The protein below binds the small molecule below.
Small molecule (SMILES): C[C@H](NC(=O)[C@@H](N)CCCCN)C(=O)N[C@@H](CCCCN)C(=O)N[C@@H](COP(=O)(O)O)C(=O)N[C@@H](CS)C(=O)N[C@H](C=O)[C@@H](C)O

Binding-site contacts:
Ligand atom CA contacts residue GLU187 of chain 1.A at 3.7 Å.
Ligand atom CB contacts residue ASN231 of chain 1.A at 3.6 Å.
Ligand atom SG contacts residue LYS127 of chain 1.A at 3.5 Å (salt-bridge).
Ligand atom C contacts residue ASN231 of chain 1.A at 3.8 Å.
Ligand atom CD contacts residue ASP230 of chain 1.A at 3.8 Å.
Ligand atom CB contacts residue LYS127 of chain 1.A at 3.6 Å.
Ligand atom P contacts residue ARG61 of chain 1.A at 3.7 Å.
Ligand atom C contacts residue GLU187 of chain 1.A at 3.7 Å.
Ligand atom N contacts residue GLU187 of chain 1.A at 2.8 Å (salt-bridge).
Ligand atom CA contacts residue ASN180 of chain 1.A at 3.8 Å.
Ligand atom CD contacts residue GLU187 of chain 1.A at 3.4 Å.
Ligand atom CA contacts residue ASN180 of chain 1.A at 3.5 Å.
Ligand atom N contacts residue LEU179 of chain 1.A at 3.5 Å.
Ligand atom NZ contacts residue GLU187 of chain 1.A at 3.3 Å (salt-bridge).
Ligand atom O1P contacts residue ARG61 of chain 1.A at 2.8 Å (salt-bridge).
Ligand atom CA contacts residue GLU187 of chain 1.A at 3.6 Å.
Ligand atom CE contacts residue GLU187 of chain 1.A at 3.5 Å.
Ligand atom P contacts residue TYR135 of chain 1.A at 3.8 Å.
Ligand atom O contacts residue LEU179 of chain 1.A at 3.6 Å.
Ligand atom O3P contacts residue ARG61 of chain 1.A at 2.9 Å (salt-bridge).
Ligand atom CB contacts residue GLU187 of chain 1.A at 3.6 Å.
Ligand atom CB contacts residue TRP235 of chain 1.A at 3.6 Å (hydrophobic).
Ligand atom CA contacts residue LEU179 of chain 1.A at 3.6 Å (hydrophobic).
Ligand atom CB contacts residue ASN231 of chain 1.A at 3.8 Å.
Ligand atom CE contacts residue ASP230 of chain 1.A at 3.8 Å.
Ligand atom P contacts residue ARG134 of chain 1.A at 3.8 Å.
Ligand atom CB contacts residue ASN180 of chain 1.A at 3.5 Å.
Ligand atom N contacts residue ASN231 of chain 1.A at 2.9 Å (h-bond).
Ligand atom CA contacts residue ASN231 of chain 1.A at 3.7 Å.
Ligand atom O contacts residue ASN231 of chain 1.A at 2.9 Å (h-bond).
Ligand atom C contacts residue LEU179 of chain 1.A at 3.7 Å (hydrophobic).
Ligand atom O2P contacts residue ARG134 of chain 1.A at 2.8 Å (salt-bridge).
Ligand atom CB contacts residue ASN180 of chain 1.A at 3.3 Å.
Ligand atom CE contacts residue ARG61 of chain 1.A at 3.5 Å.
Ligand atom O2P contacts residue TYR135 of chain 1.A at 2.6 Å (h-bond).
Ligand atom O contacts residue VAL183 of chain 1.A at 3.4 Å.
Ligand atom O3P contacts residue ARG134 of chain 1.A at 2.8 Å (salt-bridge).
Ligand atom C contacts residue ASN180 of chain 1.A at 3.6 Å.
Ligand atom NZ contacts residue ASP230 of chain 1.A at 3.1 Å (salt-bridge).
Ligand atom N contacts residue ASN180 of chain 1.A at 2.8 Å (h-bond).

Sequence of chain 1.A:
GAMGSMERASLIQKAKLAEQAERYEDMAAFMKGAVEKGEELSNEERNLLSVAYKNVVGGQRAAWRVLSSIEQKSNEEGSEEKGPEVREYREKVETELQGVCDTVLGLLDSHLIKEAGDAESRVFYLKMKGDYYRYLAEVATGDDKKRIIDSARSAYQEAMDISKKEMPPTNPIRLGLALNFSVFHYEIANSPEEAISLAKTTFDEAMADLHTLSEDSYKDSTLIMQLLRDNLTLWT